Sequence of chain 2.A:
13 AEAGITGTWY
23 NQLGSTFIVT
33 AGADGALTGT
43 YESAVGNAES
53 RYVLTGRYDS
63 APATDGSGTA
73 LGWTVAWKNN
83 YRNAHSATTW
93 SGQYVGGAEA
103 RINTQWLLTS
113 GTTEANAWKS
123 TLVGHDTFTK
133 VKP

Binding-site contacts:
Ligand atom N1' contacts residue SER45 of chain 2.A at 4.2 Å.
Ligand atom N2 contacts residue TRP92 of chain 2.A at 4.3 Å.
Ligand atom O1 contacts residue TYR43 of chain 2.A at 2.6 Å (h-bond).
Ligand atom C3 contacts residue TRP108 of chain 2.A at 3.9 Å (hydrophobic).
Ligand atom C3 contacts residue TRP120 of chain 4.A at 3.9 Å (hydrophobic).
Ligand atom O1 contacts residue LEU25 of chain 2.A at 3.9 Å.
Ligand atom N2 contacts residue ASN23 of chain 2.A at 4.0 Å.
Ligand atom O1' contacts residue TRP79 of chain 2.A at 3.7 Å.
Ligand atom N2 contacts residue LEU25 of chain 2.A at 3.5 Å.
Ligand atom N1 contacts residue SER45 of chain 2.A at 2.8 Å (h-bond).
Ligand atom N1' contacts residue TRP120 of chain 4.A at 3.7 Å.
Ligand atom C1' contacts residue THR90 of chain 2.A at 3.9 Å.
Ligand atom N2' contacts residue TRP120 of chain 4.A at 4.0 Å.
Ligand atom C1' contacts residue TRP120 of chain 4.A at 3.9 Å (hydrophobic).
Ligand atom N1' contacts residue TRP79 of chain 2.A at 4.0 Å.
Ligand atom C2 contacts residue LEU25 of chain 2.A at 4.2 Å (hydrophobic).
Ligand atom C3 contacts residue ASP128 of chain 2.A at 4.0 Å.
Ligand atom C2 contacts residue TRP120 of chain 4.A at 3.6 Å (hydrophobic).
Ligand atom N1 contacts residue VAL47 of chain 2.A at 3.5 Å.
Ligand atom O1 contacts residue SER45 of chain 2.A at 3.9 Å.
Ligand atom C1 contacts residue ASN23 of chain 2.A at 3.9 Å.
Ligand atom O1 contacts residue ASN23 of chain 2.A at 3.0 Å (h-bond).
Ligand atom N1 contacts residue SER27 of chain 2.A at 3.9 Å.
Ligand atom C1 contacts residue LEU25 of chain 2.A at 3.6 Å (hydrophobic).
Ligand atom C1 contacts residue ASP128 of chain 2.A at 3.8 Å.
Ligand atom C1 contacts residue TYR43 of chain 2.A at 3.5 Å (hydrophobic).
Ligand atom C1' contacts residue TRP79 of chain 2.A at 4.1 Å (hydrophobic).
Ligand atom O1' contacts residue THR90 of chain 2.A at 2.7 Å (h-bond).
Ligand atom C2 contacts residue VAL47 of chain 2.A at 3.5 Å (hydrophobic).
Ligand atom N1 contacts residue LEU25 of chain 2.A at 3.9 Å.
Ligand atom N2' contacts residue TRP108 of chain 2.A at 3.5 Å.
Ligand atom C2 contacts residue SER45 of chain 2.A at 3.8 Å.
Ligand atom O1 contacts residue SER27 of chain 2.A at 2.8 Å (h-bond).
Ligand atom C1 contacts residue SER27 of chain 2.A at 3.6 Å.
Ligand atom C1 contacts residue SER45 of chain 2.A at 3.7 Å.
Ligand atom N2 contacts residue TYR43 of chain 2.A at 3.9 Å.
Ligand atom N2 contacts residue ASP128 of chain 2.A at 2.9 Å (salt-bridge).
Ligand atom O1 contacts residue ASP128 of chain 2.A at 3.8 Å.
Ligand atom O1' contacts residue LEU110 of chain 2.A at 3.9 Å.
Ligand atom C3 contacts residue LEU25 of chain 2.A at 4.0 Å (hydrophobic).

Sequence of chain 4.A:
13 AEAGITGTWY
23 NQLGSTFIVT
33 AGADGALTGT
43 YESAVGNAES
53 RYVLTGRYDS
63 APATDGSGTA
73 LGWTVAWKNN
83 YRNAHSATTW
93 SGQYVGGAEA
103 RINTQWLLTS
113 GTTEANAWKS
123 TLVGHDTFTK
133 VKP

A protein and the small-molecule ligand that binds it are described below.
Small molecule (SMILES): O=C1NC2NC(=O)NC2N1